Sequence of chain 1.B:
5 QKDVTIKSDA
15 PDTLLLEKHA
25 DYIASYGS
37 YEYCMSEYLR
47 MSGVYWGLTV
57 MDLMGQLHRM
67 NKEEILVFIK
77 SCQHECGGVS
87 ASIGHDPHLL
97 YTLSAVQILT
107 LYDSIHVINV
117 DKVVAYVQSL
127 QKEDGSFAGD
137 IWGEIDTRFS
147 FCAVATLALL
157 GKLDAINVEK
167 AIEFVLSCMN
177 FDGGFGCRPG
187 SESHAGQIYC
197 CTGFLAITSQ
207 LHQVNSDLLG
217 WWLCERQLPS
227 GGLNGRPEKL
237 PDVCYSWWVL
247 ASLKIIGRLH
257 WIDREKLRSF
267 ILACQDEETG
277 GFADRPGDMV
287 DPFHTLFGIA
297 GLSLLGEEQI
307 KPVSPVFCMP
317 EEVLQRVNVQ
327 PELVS

The small molecule below binds the protein below.
Small molecule (SMILES): CN(C(=O)[C@H](Cc1cnc[nH]1)NC(=O)OCc1ccccc1)[C@@H](Cc1ccccc1)C(=O)N[C@@H](Cc1c[nH]c2ccccc12)C(=O)NO

Binding-site contacts:
Ligand atom CAR contacts residue PHE289 of chain 1.B at 3.8 Å (hydrophobic).
Ligand atom CAX contacts residue TRP244 of chain 1.B at 2.4 Å (hydrophobic).
Ligand atom CBM contacts residue TRP244 of chain 1.B at 3.2 Å (hydrophobic).
Ligand atom CBU contacts residue PHE289 of chain 1.B at 3.9 Å (hydrophobic).
Ligand atom OAB contacts residue PHE289 of chain 1.B at 3.4 Å.
Ligand atom CAI contacts residue GLN193 of chain 1.B at 3.1 Å.
Ligand atom CAP contacts residue GLY192 of chain 1.B at 3.9 Å.
Ligand atom CAJ contacts residue GLY192 of chain 1.B at 3.2 Å.
Ligand atom CAG contacts residue GLN193 of chain 1.B at 3.1 Å.
Ligand atom CAP contacts residue TRP244 of chain 1.B at 3.5 Å (hydrophobic).
Ligand atom CBI contacts residue TRP244 of chain 1.B at 3.1 Å (hydrophobic).
Ligand atom CAV contacts residue CYS240 of chain 1.B at 3.8 Å (hydrophobic).
Ligand atom CAJ contacts residue CYS196 of chain 1.B at 3.5 Å (hydrophobic).
Ligand atom OAB contacts residue TRP244 of chain 1.B at 3.3 Å.
Ligand atom CZ2 contacts residue LEU99 of chain 1.B at 3.6 Å (hydrophobic).
Ligand atom CAS contacts residue ZN1 of chain 1.C at 2.9 Å.
Ligand atom CAS contacts residue HIS290 of chain 1.B at 3.8 Å.
Ligand atom CZ2 contacts residue PHE147 of chain 1.B at 3.1 Å (hydrophobic).
Ligand atom OAF contacts residue SER48 of chain 1.B at 3.8 Å.
Ligand atom OAF contacts residue TRP52 of chain 1.B at 3.2 Å (h-bond).
Ligand atom CAI contacts residue GLY192 of chain 1.B at 3.8 Å.
Ligand atom NBF contacts residue CYS240 of chain 1.B at 3.4 Å (h-bond).
Ligand atom CD1 contacts residue ARG144 of chain 1.B at 3.9 Å.
Ligand atom CH2 contacts residue PHE147 of chain 1.B at 3.4 Å (hydrophobic).
Ligand atom CAV contacts residue ZN1 of chain 1.C at 3.1 Å.
Ligand atom NBF contacts residue ZN1 of chain 1.C at 2.1 Å.
Ligand atom NBF contacts residue HIS290 of chain 1.B at 3.4 Å (h-bond).
Ligand atom OAD contacts residue TRP52 of chain 1.B at 3.5 Å.
Ligand atom CAG contacts residue ARG144 of chain 1.B at 3.3 Å.
Ligand atom CAV contacts residue PHE289 of chain 1.B at 3.7 Å (hydrophobic).
Ligand atom CAZ contacts residue TRP52 of chain 1.B at 3.7 Å (hydrophobic).
Ligand atom N contacts residue PHE289 of chain 1.B at 3.9 Å.
Ligand atom O contacts residue TRP52 of chain 1.B at 3.5 Å (h-bond).
Ligand atom CD1 contacts residue LEU96 of chain 1.B at 3.8 Å (hydrophobic).
Ligand atom NBF contacts residue ASP238 of chain 1.B at 3.2 Å (salt-bridge).
Ligand atom CAJ contacts residue ARG144 of chain 1.B at 3.4 Å.
Ligand atom OBH contacts residue TRP244 of chain 1.B at 2.4 Å.
Ligand atom CAS contacts residue ASP238 of chain 1.B at 3.4 Å.
Ligand atom CAG contacts residue GLY192 of chain 1.B at 3.2 Å.
Ligand atom O contacts residue PHE289 of chain 1.B at 3.4 Å.

Sequence of chain 1.A:
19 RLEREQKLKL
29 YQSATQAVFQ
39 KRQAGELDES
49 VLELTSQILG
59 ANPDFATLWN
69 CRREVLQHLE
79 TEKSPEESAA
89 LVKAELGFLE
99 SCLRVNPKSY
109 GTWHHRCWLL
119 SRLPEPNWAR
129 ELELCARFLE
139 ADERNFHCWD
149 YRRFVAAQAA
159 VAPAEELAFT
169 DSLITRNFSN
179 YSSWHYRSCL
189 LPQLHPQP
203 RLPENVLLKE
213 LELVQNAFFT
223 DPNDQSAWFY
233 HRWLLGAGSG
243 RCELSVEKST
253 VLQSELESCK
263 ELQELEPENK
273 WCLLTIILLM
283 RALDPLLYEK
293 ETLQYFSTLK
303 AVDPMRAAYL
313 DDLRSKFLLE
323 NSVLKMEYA